Binding-site contacts:
Ligand atom N2 contacts residue ASN454 of chain 1.B at 2.9 Å (h-bond).
Ligand atom O5 contacts residue ASN454 of chain 1.B at 2.3 Å (h-bond).
Ligand atom C2 contacts residue ASN454 of chain 1.B at 2.4 Å.
Ligand atom C7 contacts residue ASN454 of chain 1.B at 3.9 Å.
Ligand atom C4 contacts residue ASN454 of chain 1.B at 4.2 Å.
Ligand atom O6 contacts residue ASN454 of chain 1.B at 4.5 Å.
Ligand atom C5 contacts residue ASN454 of chain 1.B at 3.7 Å.
Ligand atom O7 contacts residue ASN454 of chain 1.B at 4.3 Å.
Ligand atom C1 contacts residue ASN454 of chain 1.B at 1.4 Å.
Ligand atom C3 contacts residue ASN454 of chain 1.B at 3.8 Å.

Sequence of chain 1.B:
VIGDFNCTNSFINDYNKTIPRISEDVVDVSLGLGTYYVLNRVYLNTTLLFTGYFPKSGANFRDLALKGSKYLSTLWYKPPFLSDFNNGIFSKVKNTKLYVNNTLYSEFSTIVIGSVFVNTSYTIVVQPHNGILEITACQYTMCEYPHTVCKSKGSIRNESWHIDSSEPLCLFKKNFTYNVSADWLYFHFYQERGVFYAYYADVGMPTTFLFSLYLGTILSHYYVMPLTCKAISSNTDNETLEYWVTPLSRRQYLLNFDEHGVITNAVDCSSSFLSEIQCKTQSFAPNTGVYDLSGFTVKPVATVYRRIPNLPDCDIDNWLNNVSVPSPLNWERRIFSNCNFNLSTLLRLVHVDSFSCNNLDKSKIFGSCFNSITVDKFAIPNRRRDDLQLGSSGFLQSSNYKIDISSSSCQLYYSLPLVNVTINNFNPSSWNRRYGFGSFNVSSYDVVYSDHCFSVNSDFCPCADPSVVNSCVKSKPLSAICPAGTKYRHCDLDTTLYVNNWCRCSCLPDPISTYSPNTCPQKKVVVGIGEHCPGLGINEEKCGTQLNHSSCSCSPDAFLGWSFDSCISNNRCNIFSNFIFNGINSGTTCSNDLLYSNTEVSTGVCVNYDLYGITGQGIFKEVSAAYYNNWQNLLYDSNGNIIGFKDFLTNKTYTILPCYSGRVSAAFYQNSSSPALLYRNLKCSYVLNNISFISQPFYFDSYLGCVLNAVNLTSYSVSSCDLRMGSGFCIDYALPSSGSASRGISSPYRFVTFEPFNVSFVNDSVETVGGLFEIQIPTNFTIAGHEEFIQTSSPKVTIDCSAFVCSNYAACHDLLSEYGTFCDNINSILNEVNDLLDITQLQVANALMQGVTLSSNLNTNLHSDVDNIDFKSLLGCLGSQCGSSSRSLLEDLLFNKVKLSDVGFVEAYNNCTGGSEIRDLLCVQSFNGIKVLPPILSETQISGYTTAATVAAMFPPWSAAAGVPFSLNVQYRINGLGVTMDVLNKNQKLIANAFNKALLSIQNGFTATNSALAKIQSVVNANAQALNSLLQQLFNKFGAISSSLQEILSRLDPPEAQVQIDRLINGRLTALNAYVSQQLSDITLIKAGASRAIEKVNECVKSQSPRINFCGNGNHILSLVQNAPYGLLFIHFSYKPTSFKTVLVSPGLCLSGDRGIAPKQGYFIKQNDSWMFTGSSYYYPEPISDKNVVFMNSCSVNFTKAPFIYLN

This small molecule binds to this protein.
Small molecule (SMILES): CC(=O)N[C@@H]1[C@@H](O)[C@H](O)[C@@H](CO)O[C@H]1O